A protein and the small-molecule ligand that binds it are described below.
Small molecule (SMILES): O=C1CN(S(=O)(=O)c2ccc3cc(Cl)ccc3c2)CCN1CC1CCN(c2ccncc2)CC1

Binding-site contacts:
Ligand atom CL30 contacts residue TYR218 of chain 1.A at 3.3 Å.
Ligand atom C22 contacts residue PHE162 of chain 1.A at 3.4 Å (hydrophobic).
Ligand atom CL30 contacts residue ILE217 of chain 1.A at 3.5 Å.
Ligand atom C12 contacts residue THR84 of chain 1.A at 3.3 Å.
Ligand atom C20 contacts residue GLY206 of chain 1.A at 3.6 Å.
Ligand atom C5 contacts residue GLY206 of chain 1.A at 3.5 Å.
Ligand atom C16 contacts residue TRP205 of chain 1.A at 3.6 Å (hydrophobic).
Ligand atom C15 contacts residue PHE162 of chain 1.A at 3.6 Å (hydrophobic).
Ligand atom C33 contacts residue ASP179 of chain 1.A at 3.3 Å.
Ligand atom C33 contacts residue TRP205 of chain 1.A at 3.8 Å (hydrophobic).
Ligand atom C27 contacts residue SER204 of chain 1.A at 3.5 Å.
Ligand atom C24 contacts residue CYS209 of chain 1.A at 3.8 Å (hydrophobic).
Ligand atom O2 contacts residue GLN182 of chain 1.A at 3.4 Å (h-bond).
Ligand atom C31 contacts residue GLY206 of chain 1.A at 3.7 Å.
Ligand atom O2 contacts residue CYS209 of chain 1.A at 3.1 Å (h-bond).
Ligand atom C17 contacts residue PHE162 of chain 1.A at 3.6 Å (hydrophobic).
Ligand atom N21 contacts residue THR84 of chain 1.A at 2.9 Å (h-bond).
Ligand atom C25 contacts residue GLN182 of chain 1.A at 3.8 Å.
Ligand atom C22 contacts residue THR84 of chain 1.A at 3.1 Å.
Ligand atom C3 contacts residue GLY208 of chain 1.A at 3.8 Å.
Ligand atom O2 contacts residue CYS181 of chain 1.A at 3.7 Å.
Ligand atom C3 contacts residue GLY206 of chain 1.A at 3.4 Å.
Ligand atom C12 contacts residue GLU83 of chain 1.A at 3.0 Å.
Ligand atom S1 contacts residue GLN182 of chain 1.A at 3.8 Å.
Ligand atom C14 contacts residue PHE162 of chain 1.A at 3.7 Å (hydrophobic).
Ligand atom O4 contacts residue GLY208 of chain 1.A at 2.9 Å (h-bond).
Ligand atom O4 contacts residue GLU207 of chain 1.A at 3.7 Å.
Ligand atom C32 contacts residue VAL203 of chain 1.A at 3.4 Å (hydrophobic).
Ligand atom C32 contacts residue TRP205 of chain 1.A at 3.7 Å (hydrophobic).
Ligand atom C34 contacts residue TRP205 of chain 1.A at 3.5 Å (hydrophobic).
Ligand atom C24 contacts residue GLY208 of chain 1.A at 3.6 Å.
Ligand atom CL30 contacts residue GLY216 of chain 1.A at 3.7 Å.
Ligand atom N9 contacts residue GLY206 of chain 1.A at 3.8 Å.
Ligand atom O4 contacts residue GLY206 of chain 1.A at 3.4 Å (h-bond).
Ligand atom C12 contacts residue PHE162 of chain 1.A at 3.7 Å (hydrophobic).
Ligand atom C15 contacts residue GLU83 of chain 1.A at 3.4 Å.
Ligand atom O10 contacts residue GLN182 of chain 1.A at 3.2 Å.
Ligand atom C27 contacts residue SER185 of chain 1.A at 3.7 Å.
Ligand atom C16 contacts residue TYR85 of chain 1.A at 3.5 Å (hydrophobic).
Ligand atom C17 contacts residue TRP205 of chain 1.A at 3.5 Å (hydrophobic).

Sequence of chain 1.A:
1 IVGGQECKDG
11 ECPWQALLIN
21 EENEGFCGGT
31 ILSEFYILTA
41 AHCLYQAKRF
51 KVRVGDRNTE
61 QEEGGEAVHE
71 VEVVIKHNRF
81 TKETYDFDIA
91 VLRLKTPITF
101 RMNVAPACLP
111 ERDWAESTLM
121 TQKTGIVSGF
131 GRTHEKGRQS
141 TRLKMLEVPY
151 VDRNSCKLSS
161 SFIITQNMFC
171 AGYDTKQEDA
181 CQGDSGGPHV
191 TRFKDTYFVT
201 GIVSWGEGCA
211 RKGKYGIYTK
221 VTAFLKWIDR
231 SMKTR